Sequence of chain 1.B:
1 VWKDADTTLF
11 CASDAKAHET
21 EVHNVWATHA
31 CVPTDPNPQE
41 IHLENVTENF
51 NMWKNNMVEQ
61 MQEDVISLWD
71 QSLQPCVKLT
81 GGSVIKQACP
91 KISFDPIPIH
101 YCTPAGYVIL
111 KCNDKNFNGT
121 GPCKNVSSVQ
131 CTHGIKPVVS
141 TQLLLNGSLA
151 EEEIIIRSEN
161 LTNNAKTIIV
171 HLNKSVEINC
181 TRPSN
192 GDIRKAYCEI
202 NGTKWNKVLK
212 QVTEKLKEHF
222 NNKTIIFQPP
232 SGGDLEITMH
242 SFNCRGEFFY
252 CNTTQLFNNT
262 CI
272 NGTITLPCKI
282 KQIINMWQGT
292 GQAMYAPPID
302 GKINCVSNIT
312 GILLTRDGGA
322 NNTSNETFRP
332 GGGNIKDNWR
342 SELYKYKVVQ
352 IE

The small molecule below binds the protein below.
Small molecule (SMILES): CC(=O)N[C@@H]1[C@@H](O)[C@H](O)[C@@H](CO)O[C@H]1O

Binding-site contacts:
Ligand atom N2 contacts residue ASN118 of chain 1.B at 3.2 Å (h-bond).
Ligand atom O4 contacts residue THR120 of chain 1.B at 4.5 Å.
Ligand atom O7 contacts residue ASN118 of chain 1.B at 3.4 Å (h-bond).
Ligand atom C4 contacts residue THR120 of chain 1.B at 3.5 Å.
Ligand atom C5 contacts residue THR120 of chain 1.B at 4.2 Å.
Ligand atom C2 contacts residue THR120 of chain 1.B at 3.9 Å.
Ligand atom C6 contacts residue THR120 of chain 1.B at 4.5 Å.
Ligand atom O6 contacts residue ILE156 of chain 1.B at 3.6 Å.
Ligand atom C3 contacts residue ASN118 of chain 1.B at 3.8 Å.
Ligand atom O6 contacts residue SER158 of chain 1.B at 4.3 Å.
Ligand atom C6 contacts residue SER158 of chain 1.B at 3.9 Å.
Ligand atom C3 contacts residue THR120 of chain 1.B at 3.7 Å.
Ligand atom O5 contacts residue THR120 of chain 1.B at 4.2 Å.
Ligand atom O6 contacts residue ASN118 of chain 1.B at 4.2 Å.
Ligand atom O6 contacts residue LEU161 of chain 1.B at 4.2 Å.
Ligand atom C8 contacts residue GLY121 of chain 1.B at 3.7 Å.
Ligand atom C1 contacts residue ASN118 of chain 1.B at 2.0 Å.
Ligand atom O3 contacts residue THR120 of chain 1.B at 3.4 Å (h-bond).
Ligand atom O5 contacts residue ASN118 of chain 1.B at 2.4 Å (h-bond).
Ligand atom C4 contacts residue ASN118 of chain 1.B at 4.1 Å.
Ligand atom C2 contacts residue ASN118 of chain 1.B at 2.5 Å.
Ligand atom C7 contacts residue ASN118 of chain 1.B at 3.5 Å.
Ligand atom C8 contacts residue PRO122 of chain 1.B at 3.9 Å (hydrophobic).
Ligand atom C5 contacts residue ASN118 of chain 1.B at 3.7 Å.